Sequence of chain 2.PA:
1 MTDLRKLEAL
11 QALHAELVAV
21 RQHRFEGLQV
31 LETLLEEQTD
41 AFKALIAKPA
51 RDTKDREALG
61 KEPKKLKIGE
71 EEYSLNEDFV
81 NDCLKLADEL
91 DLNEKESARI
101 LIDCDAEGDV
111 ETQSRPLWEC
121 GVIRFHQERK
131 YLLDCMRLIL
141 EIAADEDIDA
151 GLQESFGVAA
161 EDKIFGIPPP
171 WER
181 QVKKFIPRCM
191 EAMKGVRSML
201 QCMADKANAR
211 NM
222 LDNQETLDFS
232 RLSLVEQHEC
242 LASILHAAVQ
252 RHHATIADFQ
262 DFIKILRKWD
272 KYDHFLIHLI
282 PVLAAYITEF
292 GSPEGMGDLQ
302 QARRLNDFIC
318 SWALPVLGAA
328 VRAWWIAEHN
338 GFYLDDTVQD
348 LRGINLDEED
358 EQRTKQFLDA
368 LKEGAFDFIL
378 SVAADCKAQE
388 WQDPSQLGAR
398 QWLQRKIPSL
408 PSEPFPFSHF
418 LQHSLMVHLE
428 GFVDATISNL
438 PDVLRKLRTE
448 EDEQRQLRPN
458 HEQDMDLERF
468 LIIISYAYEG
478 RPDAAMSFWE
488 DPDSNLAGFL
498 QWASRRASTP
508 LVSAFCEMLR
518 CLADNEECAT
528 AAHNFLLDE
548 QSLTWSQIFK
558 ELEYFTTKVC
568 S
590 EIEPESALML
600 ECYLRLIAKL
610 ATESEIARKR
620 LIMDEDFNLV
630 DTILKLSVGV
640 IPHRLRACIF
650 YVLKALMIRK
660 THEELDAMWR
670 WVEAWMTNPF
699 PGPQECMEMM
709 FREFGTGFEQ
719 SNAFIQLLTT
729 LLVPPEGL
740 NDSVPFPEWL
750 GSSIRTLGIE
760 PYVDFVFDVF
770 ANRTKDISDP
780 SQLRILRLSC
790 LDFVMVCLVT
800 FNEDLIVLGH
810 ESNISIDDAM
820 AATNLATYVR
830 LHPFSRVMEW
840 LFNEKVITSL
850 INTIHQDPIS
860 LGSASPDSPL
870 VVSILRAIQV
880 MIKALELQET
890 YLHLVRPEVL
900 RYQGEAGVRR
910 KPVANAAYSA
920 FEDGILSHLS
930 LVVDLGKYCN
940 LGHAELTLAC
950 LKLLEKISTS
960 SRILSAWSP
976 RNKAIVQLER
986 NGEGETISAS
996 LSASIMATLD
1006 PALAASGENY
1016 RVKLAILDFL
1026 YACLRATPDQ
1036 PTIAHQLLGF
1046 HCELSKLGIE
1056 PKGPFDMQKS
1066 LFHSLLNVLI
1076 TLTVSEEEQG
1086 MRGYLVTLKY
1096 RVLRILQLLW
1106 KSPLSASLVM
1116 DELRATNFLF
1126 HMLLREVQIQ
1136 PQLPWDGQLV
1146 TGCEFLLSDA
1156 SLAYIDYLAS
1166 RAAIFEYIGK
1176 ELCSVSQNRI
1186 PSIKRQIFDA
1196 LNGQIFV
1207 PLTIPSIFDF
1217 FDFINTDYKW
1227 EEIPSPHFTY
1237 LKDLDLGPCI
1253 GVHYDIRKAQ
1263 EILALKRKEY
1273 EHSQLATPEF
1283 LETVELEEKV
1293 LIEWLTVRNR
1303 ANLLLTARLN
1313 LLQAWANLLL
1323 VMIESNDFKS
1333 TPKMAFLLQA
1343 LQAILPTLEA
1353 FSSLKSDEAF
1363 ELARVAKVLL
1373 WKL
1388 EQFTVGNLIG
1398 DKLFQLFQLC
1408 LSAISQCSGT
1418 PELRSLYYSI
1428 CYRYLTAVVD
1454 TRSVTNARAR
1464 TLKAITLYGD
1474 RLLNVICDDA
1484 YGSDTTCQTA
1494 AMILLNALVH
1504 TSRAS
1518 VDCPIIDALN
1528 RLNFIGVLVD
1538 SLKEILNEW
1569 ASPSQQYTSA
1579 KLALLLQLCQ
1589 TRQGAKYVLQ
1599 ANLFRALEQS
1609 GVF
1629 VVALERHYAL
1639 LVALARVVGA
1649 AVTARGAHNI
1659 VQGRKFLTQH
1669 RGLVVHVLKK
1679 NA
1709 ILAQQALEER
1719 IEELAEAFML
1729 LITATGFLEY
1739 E

This small molecule binds to this protein.
Small molecule (SMILES): CC[C@H](C)[C@H](N)C(=O)N[C@@H](CC(C)C)C(=O)N1CCC[C@H]1C(=O)N[C@@H](CCSC)C(=O)N[C@@H](Cc1ccc(O)cc1)C(=O)N[C@@H](CCCCN)C(=O)N[C@@H](CC(C)C)C(=O)N[C@@H](CO)C(=O)N1CCC[C@H]1C=O

Binding-site contacts:
Ligand atom CG contacts residue GLN1063 of chain 2.PA at 4.3 Å.
Ligand atom CG contacts residue HIS1126 of chain 2.PA at 4.3 Å.
Ligand atom SD contacts residue ASN1072 of chain 2.PA at 3.7 Å.
Ligand atom CD2 contacts residue PHE1125 of chain 2.PA at 4.2 Å (hydrophobic).
Ligand atom CB contacts residue THR1121 of chain 2.PA at 3.3 Å.
Ligand atom CE1 contacts residue ASN1072 of chain 2.PA at 3.3 Å.
Ligand atom O contacts residue HIS1126 of chain 2.PA at 3.3 Å (h-bond).
Ligand atom CD1 contacts residue ALA1120 of chain 2.PA at 4.3 Å (hydrophobic).
Ligand atom O contacts residue THR1121 of chain 2.PA at 4.0 Å.
Ligand atom CD1 contacts residue GLN1063 of chain 2.PA at 3.8 Å.
Ligand atom CG2 contacts residue GLN1063 of chain 2.PA at 3.3 Å.
Ligand atom CG contacts residue ALA1120 of chain 2.PA at 4.4 Å (hydrophobic).
Ligand atom CA contacts residue HIS1126 of chain 2.PA at 4.3 Å.
Ligand atom C contacts residue VAL1202 of chain 2.PA at 4.2 Å (hydrophobic).
Ligand atom CD2 contacts residue LEU1129 of chain 2.PA at 4.2 Å (hydrophobic).
Ligand atom CE1 contacts residue THR1121 of chain 2.PA at 3.9 Å.
Ligand atom O contacts residue VAL1202 of chain 2.PA at 3.2 Å.
Ligand atom CA contacts residue GLN1063 of chain 2.PA at 4.3 Å.
Ligand atom CE2 contacts residue ASN1072 of chain 2.PA at 4.4 Å.
Ligand atom O contacts residue GLN1063 of chain 2.PA at 2.9 Å (h-bond).
Ligand atom CG contacts residue ASN1072 of chain 2.PA at 4.2 Å.
Ligand atom CD2 contacts residue HIS1126 of chain 2.PA at 3.4 Å.
Ligand atom CD1 contacts residue ASN1072 of chain 2.PA at 4.0 Å.
Ligand atom CB contacts residue GLN1063 of chain 2.PA at 4.5 Å.
Ligand atom C contacts residue GLN1063 of chain 2.PA at 3.9 Å.
Ligand atom C contacts residue HIS1126 of chain 2.PA at 4.0 Å.
Ligand atom OH contacts residue ASN1072 of chain 2.PA at 3.1 Å (h-bond).
Ligand atom CE2 contacts residue GLN1063 of chain 2.PA at 3.3 Å.
Ligand atom CD2 contacts residue ALA1120 of chain 2.PA at 3.5 Å (hydrophobic).
Ligand atom CD2 contacts residue GLN1063 of chain 2.PA at 3.6 Å.
Ligand atom CZ contacts residue ASN1072 of chain 2.PA at 3.5 Å.
Ligand atom OH contacts residue HIS1068 of chain 2.PA at 3.8 Å.
Ligand atom CD2 contacts residue THR1121 of chain 2.PA at 4.3 Å.
Ligand atom CD2 contacts residue THR1121 of chain 2.PA at 4.0 Å.
Ligand atom CZ contacts residue GLN1063 of chain 2.PA at 4.1 Å.
Ligand atom CD1 contacts residue ASN1122 of chain 2.PA at 4.3 Å.
Ligand atom OH contacts residue GLN1063 of chain 2.PA at 3.7 Å.
Ligand atom CD1 contacts residue PHE1125 of chain 2.PA at 3.6 Å (hydrophobic).
Ligand atom CG contacts residue THR1121 of chain 2.PA at 3.3 Å.
Ligand atom CD1 contacts residue THR1121 of chain 2.PA at 3.0 Å.